Sequence of chain 1.A:
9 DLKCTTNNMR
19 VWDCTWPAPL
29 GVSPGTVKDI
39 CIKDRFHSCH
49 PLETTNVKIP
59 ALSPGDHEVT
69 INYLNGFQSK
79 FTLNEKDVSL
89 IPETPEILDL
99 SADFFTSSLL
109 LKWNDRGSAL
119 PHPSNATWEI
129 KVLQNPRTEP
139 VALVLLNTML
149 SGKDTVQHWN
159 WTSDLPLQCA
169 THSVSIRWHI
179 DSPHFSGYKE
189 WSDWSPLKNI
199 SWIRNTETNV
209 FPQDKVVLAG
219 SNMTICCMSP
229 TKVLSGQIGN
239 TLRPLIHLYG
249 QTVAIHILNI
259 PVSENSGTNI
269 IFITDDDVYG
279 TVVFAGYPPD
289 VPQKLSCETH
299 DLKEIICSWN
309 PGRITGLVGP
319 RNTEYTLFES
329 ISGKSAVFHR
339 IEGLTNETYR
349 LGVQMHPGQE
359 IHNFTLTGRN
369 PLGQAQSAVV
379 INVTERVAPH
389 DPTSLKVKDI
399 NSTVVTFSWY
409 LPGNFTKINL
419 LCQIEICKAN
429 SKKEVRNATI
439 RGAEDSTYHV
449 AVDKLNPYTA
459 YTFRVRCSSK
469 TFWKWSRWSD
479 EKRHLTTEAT

A small-molecule ligand and the protein it binds are described below.
Small molecule (SMILES): CC(=O)N[C@H]1[C@H](O[C@H]2[C@H](O)[C@@H](NC(C)=O)CO[C@@H]2CO)O[C@H](CO)[C@@H](O)[C@@H]1O

Binding-site contacts:
Ligand atom C1 contacts residue ASN197 of chain 1.A at 1.4 Å.
Ligand atom N2 contacts residue ASN197 of chain 1.A at 3.0 Å (h-bond).
Ligand atom C8 contacts residue LEU195 of chain 1.A at 3.6 Å (hydrophobic).
Ligand atom C8 contacts residue ASN197 of chain 1.A at 4.3 Å.
Ligand atom C5 contacts residue ASN197 of chain 1.A at 3.6 Å.
Ligand atom N2 contacts residue LEU195 of chain 1.A at 4.2 Å.
Ligand atom C7 contacts residue ASN197 of chain 1.A at 3.2 Å.
Ligand atom O5 contacts residue ASN197 of chain 1.A at 2.4 Å (h-bond).
Ligand atom C7 contacts residue LEU195 of chain 1.A at 4.2 Å (hydrophobic).
Ligand atom C4 contacts residue ASN197 of chain 1.A at 4.3 Å.
Ligand atom C2 contacts residue ASN197 of chain 1.A at 2.6 Å.
Ligand atom C3 contacts residue ASN197 of chain 1.A at 3.9 Å.
Ligand atom O7 contacts residue ASN197 of chain 1.A at 3.2 Å (h-bond).